Binding-site contacts:
Ligand atom O7 contacts residue ASN109 of chain 1.E at 3.8 Å.
Ligand atom C8 contacts residue HIS113 of chain 1.E at 4.1 Å.
Ligand atom C3 contacts residue ASN109 of chain 1.E at 3.8 Å.
Ligand atom C8 contacts residue TYR31 of chain 1.E at 4.0 Å (hydrophobic).
Ligand atom C3 contacts residue SER111 of chain 1.E at 4.0 Å.
Ligand atom C5 contacts residue HIS113 of chain 1.E at 3.9 Å.
Ligand atom C1 contacts residue SER111 of chain 1.E at 3.6 Å.
Ligand atom C1 contacts residue ASN109 of chain 1.E at 1.4 Å.
Ligand atom C4 contacts residue ASN109 of chain 1.E at 4.3 Å.
Ligand atom C1 contacts residue HIS113 of chain 1.E at 3.9 Å.
Ligand atom C8 contacts residue SER111 of chain 1.E at 3.8 Å.
Ligand atom C2 contacts residue SER111 of chain 1.E at 3.6 Å.
Ligand atom O5 contacts residue HIS113 of chain 1.E at 3.7 Å.
Ligand atom C2 contacts residue ASN109 of chain 1.E at 2.5 Å.
Ligand atom C6 contacts residue HIS113 of chain 1.E at 3.8 Å.
Ligand atom N2 contacts residue SER111 of chain 1.E at 2.9 Å (h-bond).
Ligand atom O5 contacts residue ASN109 of chain 1.E at 2.4 Å (h-bond).
Ligand atom C7 contacts residue SER110 of chain 1.E at 4.2 Å.
Ligand atom C7 contacts residue SER111 of chain 1.E at 3.8 Å.
Ligand atom C8 contacts residue SER110 of chain 1.E at 3.2 Å.
Ligand atom C5 contacts residue ASN109 of chain 1.E at 3.7 Å.
Ligand atom C7 contacts residue ASN109 of chain 1.E at 3.6 Å.
Ligand atom N2 contacts residue ASN109 of chain 1.E at 3.0 Å (h-bond).

Sequence of chain 1.E:
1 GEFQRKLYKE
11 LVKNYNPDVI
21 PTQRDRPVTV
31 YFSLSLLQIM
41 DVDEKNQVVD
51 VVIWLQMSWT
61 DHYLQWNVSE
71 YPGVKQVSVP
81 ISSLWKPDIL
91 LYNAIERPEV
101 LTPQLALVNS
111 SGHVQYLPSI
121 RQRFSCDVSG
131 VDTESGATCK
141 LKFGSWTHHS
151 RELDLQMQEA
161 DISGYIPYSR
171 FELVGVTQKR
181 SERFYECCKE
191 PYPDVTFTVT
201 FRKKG

A protein and the small-molecule ligand that binds it are described below.
Small molecule (SMILES): CC(=O)N[C@H]1[C@H](O[C@H]2[C@H](O)[C@@H](NC(C)=O)CO[C@@H]2CO)O[C@H](CO)[C@@H](O)[C@@H]1O